Sequence of chain 1.F:
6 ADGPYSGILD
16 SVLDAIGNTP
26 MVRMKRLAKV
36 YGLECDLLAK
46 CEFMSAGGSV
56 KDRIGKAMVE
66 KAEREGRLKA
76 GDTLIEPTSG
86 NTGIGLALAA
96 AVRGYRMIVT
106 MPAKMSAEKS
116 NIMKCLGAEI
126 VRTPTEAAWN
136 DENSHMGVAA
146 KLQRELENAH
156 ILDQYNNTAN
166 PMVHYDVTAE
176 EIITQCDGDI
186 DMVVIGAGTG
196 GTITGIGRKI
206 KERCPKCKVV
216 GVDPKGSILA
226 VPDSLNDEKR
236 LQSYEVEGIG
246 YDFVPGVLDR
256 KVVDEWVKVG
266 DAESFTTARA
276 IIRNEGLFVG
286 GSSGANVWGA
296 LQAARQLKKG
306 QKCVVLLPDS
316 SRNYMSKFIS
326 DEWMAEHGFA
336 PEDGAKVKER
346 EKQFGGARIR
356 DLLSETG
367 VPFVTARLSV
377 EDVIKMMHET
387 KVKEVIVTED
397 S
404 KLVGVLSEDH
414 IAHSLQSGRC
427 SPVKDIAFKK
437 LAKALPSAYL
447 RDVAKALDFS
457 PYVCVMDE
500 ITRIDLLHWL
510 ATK

Binding-site contacts:
Ligand atom OP2 contacts residue THR194 of chain 1.F at 2.4 Å (h-bond).
Ligand atom C6 contacts residue PRO313 of chain 1.F at 3.5 Å (hydrophobic).
Ligand atom C6 contacts residue ILE244 of chain 1.F at 3.6 Å (hydrophobic).
Ligand atom CB contacts residue THR194 of chain 1.F at 3.5 Å.
Ligand atom O3A contacts residue SER84 of chain 1.F at 3.4 Å (h-bond).
Ligand atom OXT contacts residue SER84 of chain 1.F at 3.3 Å (h-bond).
Ligand atom OP2 contacts residue LYS56 of chain 1.F at 3.0 Å (salt-bridge).
Ligand atom OP1 contacts residue GLY195 of chain 1.F at 3.0 Å (h-bond).
Ligand atom N1 contacts residue PRO313 of chain 1.F at 3.2 Å.
Ligand atom OXT contacts residue THR87 of chain 1.F at 2.9 Å (h-bond).
Ligand atom C2A contacts residue ASN86 of chain 1.F at 3.2 Å.
Ligand atom OXT contacts residue THR83 of chain 1.F at 2.8 Å (h-bond).
Ligand atom O contacts residue GLN159 of chain 1.F at 2.5 Å (h-bond).
Ligand atom OP3 contacts residue THR194 of chain 1.F at 3.3 Å (h-bond).
Ligand atom O contacts residue THR83 of chain 1.F at 2.6 Å (h-bond).
Ligand atom P contacts residue LYS56 of chain 1.F at 3.2 Å.
Ligand atom C4 contacts residue GLY243 of chain 1.F at 3.4 Å.
Ligand atom C contacts residue SER84 of chain 1.F at 3.2 Å.
Ligand atom N contacts residue SER84 of chain 1.F at 3.2 Å (h-bond).
Ligand atom C2A contacts residue ASP314 of chain 1.F at 3.3 Å.
Ligand atom C contacts residue THR83 of chain 1.F at 3.0 Å.
Ligand atom N1 contacts residue SER287 of chain 1.F at 2.9 Å (h-bond).
Ligand atom OP3 contacts residue THR197 of chain 1.F at 2.5 Å (h-bond).
Ligand atom C2A contacts residue SER287 of chain 1.F at 3.1 Å.
Ligand atom N contacts residue GLY243 of chain 1.F at 3.6 Å (h-bond).
Ligand atom O3A contacts residue ASN86 of chain 1.F at 3.2 Å (h-bond).
Ligand atom CA contacts residue SER84 of chain 1.F at 3.1 Å.
Ligand atom C3 contacts residue GLY243 of chain 1.F at 3.5 Å.
Ligand atom OP1 contacts residue GLY193 of chain 1.F at 3.3 Å (h-bond).
Ligand atom OP3 contacts residue LYS56 of chain 1.F at 2.7 Å (salt-bridge).
Ligand atom OP2 contacts residue GLY193 of chain 1.F at 3.3 Å.
Ligand atom C contacts residue GLN159 of chain 1.F at 3.4 Å.
Ligand atom C5A contacts residue GLY193 of chain 1.F at 3.4 Å.
Ligand atom CB contacts residue TYR246 of chain 1.F at 3.2 Å (hydrophobic).
Ligand atom C4A contacts residue GLY243 of chain 1.F at 3.3 Å.
Ligand atom C2 contacts residue SER287 of chain 1.F at 3.4 Å.
Ligand atom O contacts residue SER84 of chain 1.F at 3.1 Å (h-bond).
Ligand atom P contacts residue THR194 of chain 1.F at 3.4 Å.
Ligand atom C contacts residue THR87 of chain 1.F at 3.5 Å.
Ligand atom OP2 contacts residue GLY195 of chain 1.F at 3.4 Å (h-bond).

The small molecule below binds the protein below.
Small molecule (SMILES): C=C(NCc1c(COP(=O)(O)O)cnc(C)c1O)C(=O)O